Binding-site contacts:
Ligand atom C3 contacts residue LEU348 of chain 1.D at 4.3 Å (hydrophobic).
Ligand atom C1 contacts residue PHE96 of chain 1.D at 4.3 Å (hydrophobic).
Ligand atom O contacts residue VAL95 of chain 1.D at 4.3 Å.
Ligand atom C6 contacts residue PHE458 of chain 1.D at 4.0 Å (hydrophobic).
Ligand atom C4 contacts residue LEU348 of chain 1.D at 3.5 Å (hydrophobic).
Ligand atom C12 contacts residue ILE344 of chain 1.D at 3.9 Å (hydrophobic).
Ligand atom CM contacts residue ASN275 of chain 1.D at 4.2 Å.
Ligand atom CM contacts residue PHE85 of chain 1.D at 4.1 Å (hydrophobic).
Ligand atom O contacts residue PHE278 of chain 1.D at 3.9 Å.
Ligand atom C contacts residue PHE96 of chain 1.D at 4.3 Å (hydrophobic).
Ligand atom C12 contacts residue THR283 of chain 1.D at 3.7 Å.
Ligand atom C12 contacts residue HEM1 of chain 1.J at 3.6 Å.
Ligand atom C5 contacts residue PHE85 of chain 1.D at 4.4 Å (hydrophobic).
Ligand atom C12 contacts residue LEU348 of chain 1.D at 4.1 Å (hydrophobic).
Ligand atom O contacts residue PHE89 of chain 1.D at 3.9 Å.
Ligand atom C3 contacts residue VAL95 of chain 1.D at 4.1 Å (hydrophobic).
Ligand atom C13 contacts residue HEM1 of chain 1.J at 3.1 Å.
Ligand atom O4 contacts residue PHE458 of chain 1.D at 4.2 Å.
Ligand atom O contacts residue LEU274 of chain 1.D at 4.3 Å.
Ligand atom C5 contacts residue PHE458 of chain 1.D at 3.2 Å (hydrophobic).
Ligand atom O4 contacts residue HEM1 of chain 1.J at 4.1 Å.
Ligand atom C1 contacts residue PHE278 of chain 1.D at 4.3 Å (hydrophobic).
Ligand atom C contacts residue ASN275 of chain 1.D at 3.7 Å.
Ligand atom N contacts residue PHE85 of chain 1.D at 3.9 Å.
Ligand atom C contacts residue PHE89 of chain 1.D at 3.6 Å (hydrophobic).
Ligand atom O contacts residue ASN275 of chain 1.D at 2.9 Å (h-bond).
Ligand atom N contacts residue PHE278 of chain 1.D at 3.9 Å.
Ligand atom C13 contacts residue THR283 of chain 1.D at 3.4 Å.
Ligand atom C2 contacts residue ALA279 of chain 1.D at 3.9 Å (hydrophobic).
Ligand atom N contacts residue PHE96 of chain 1.D at 4.2 Å.
Ligand atom C2 contacts residue VAL95 of chain 1.D at 4.1 Å (hydrophobic).
Ligand atom CM contacts residue PHE278 of chain 1.D at 3.6 Å (hydrophobic).
Ligand atom C contacts residue PHE278 of chain 1.D at 3.8 Å (hydrophobic).
Ligand atom O4 contacts residue LEU348 of chain 1.D at 3.0 Å.
Ligand atom C5 contacts residue LEU348 of chain 1.D at 4.0 Å (hydrophobic).
Ligand atom C6 contacts residue PHE85 of chain 1.D at 3.6 Å (hydrophobic).
Ligand atom C3 contacts residue ALA279 of chain 1.D at 3.8 Å (hydrophobic).
Ligand atom C13 contacts residue ALA279 of chain 1.D at 4.1 Å (hydrophobic).
Ligand atom CM contacts residue PHE89 of chain 1.D at 2.8 Å (hydrophobic).
Ligand atom C4 contacts residue PHE458 of chain 1.D at 4.2 Å (hydrophobic).

Sequence of chain 1.D:
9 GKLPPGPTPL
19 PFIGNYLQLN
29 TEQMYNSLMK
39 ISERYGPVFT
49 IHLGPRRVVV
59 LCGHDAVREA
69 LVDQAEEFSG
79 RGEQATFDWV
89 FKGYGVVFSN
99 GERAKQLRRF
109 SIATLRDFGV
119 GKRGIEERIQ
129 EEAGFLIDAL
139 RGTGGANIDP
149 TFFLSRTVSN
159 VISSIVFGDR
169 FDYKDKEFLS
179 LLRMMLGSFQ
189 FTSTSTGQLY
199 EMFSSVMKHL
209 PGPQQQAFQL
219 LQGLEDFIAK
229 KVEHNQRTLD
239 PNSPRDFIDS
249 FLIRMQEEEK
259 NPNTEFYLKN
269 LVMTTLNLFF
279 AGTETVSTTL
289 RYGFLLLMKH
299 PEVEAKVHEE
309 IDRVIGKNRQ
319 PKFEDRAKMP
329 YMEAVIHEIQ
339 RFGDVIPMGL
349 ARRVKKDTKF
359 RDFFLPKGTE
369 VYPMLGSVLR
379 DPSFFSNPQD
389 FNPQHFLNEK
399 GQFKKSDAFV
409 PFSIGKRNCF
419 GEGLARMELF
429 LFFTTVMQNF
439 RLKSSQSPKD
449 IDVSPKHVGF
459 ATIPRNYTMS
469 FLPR

The small molecule below binds the protein below.
Small molecule (SMILES): CCOc1ccc(NC(C)=O)cc1